This small molecule binds to this protein.
Small molecule (SMILES): COc1cc(Nc2ncc3c(C)nc(-c4cc5ccccc5[nH]4)n3n2)cc(OC)c1OC

Binding-site contacts:
Ligand atom C1 contacts residue VAL64 of chain 1.A at 3.7 Å (hydrophobic).
Ligand atom C contacts residue ILE93 of chain 1.A at 3.8 Å (hydrophobic).
Ligand atom C18 contacts residue LEU43 of chain 1.A at 3.6 Å (hydrophobic).
Ligand atom N contacts residue HIS113 of chain 1.A at 3.8 Å.
Ligand atom C8 contacts residue ARG41 of chain 1.A at 3.8 Å.
Ligand atom C13 contacts residue ASN116 of chain 1.A at 3.9 Å.
Ligand atom O contacts residue ASN116 of chain 1.A at 3.9 Å.
Ligand atom N2 contacts residue MET161 of chain 1.A at 3.6 Å (h-bond).
Ligand atom C14 contacts residue VAL64 of chain 1.A at 3.9 Å (hydrophobic).
Ligand atom C2 contacts residue VAL64 of chain 1.A at 3.9 Å (hydrophobic).
Ligand atom C15 contacts residue VAL51 of chain 1.A at 3.7 Å (hydrophobic).
Ligand atom N5 contacts residue VAL64 of chain 1.A at 3.8 Å.
Ligand atom C5 contacts residue ASN116 of chain 1.A at 3.9 Å.
Ligand atom N1 contacts residue VAL114 of chain 1.A at 2.8 Å (h-bond).
Ligand atom C4 contacts residue VAL114 of chain 1.A at 3.6 Å (hydrophobic).
Ligand atom C19 contacts residue GLY44 of chain 1.A at 3.6 Å.
Ligand atom C6 contacts residue ASN116 of chain 1.A at 3.8 Å.
Ligand atom C6 contacts residue VAL114 of chain 1.A at 3.3 Å (hydrophobic).
Ligand atom C contacts residue ILE172 of chain 1.A at 3.8 Å (hydrophobic).
Ligand atom C3 contacts residue GLU112 of chain 1.A at 3.5 Å.
Ligand atom C14 contacts residue ILE172 of chain 1.A at 3.8 Å (hydrophobic).
Ligand atom O contacts residue ARG41 of chain 1.A at 3.8 Å.
Ligand atom C11 contacts residue ASN116 of chain 1.A at 3.9 Å.
Ligand atom C8 contacts residue ASN115 of chain 1.A at 3.7 Å.
Ligand atom C4 contacts residue MET161 of chain 1.A at 3.8 Å (hydrophobic).
Ligand atom N5 contacts residue ILE172 of chain 1.A at 3.6 Å.
Ligand atom C12 contacts residue ASN116 of chain 1.A at 3.8 Å.
Ligand atom N4 contacts residue VAL51 of chain 1.A at 3.7 Å.
Ligand atom N contacts residue VAL64 of chain 1.A at 3.7 Å.
Ligand atom C21 contacts residue VAL51 of chain 1.A at 3.9 Å (hydrophobic).
Ligand atom C4 contacts residue VAL64 of chain 1.A at 3.9 Å (hydrophobic).
Ligand atom C19 contacts residue LEU43 of chain 1.A at 3.7 Å (hydrophobic).
Ligand atom C6 contacts residue HIS113 of chain 1.A at 3.8 Å.
Ligand atom C3 contacts residue VAL114 of chain 1.A at 3.6 Å (hydrophobic).
Ligand atom N contacts residue VAL114 of chain 1.A at 2.9 Å (h-bond).
Ligand atom C contacts residue PHE111 of chain 1.A at 3.5 Å (hydrophobic).
Ligand atom C10 contacts residue ASN116 of chain 1.A at 3.4 Å.
Ligand atom O2 contacts residue ASN116 of chain 1.A at 3.7 Å.
Ligand atom C3 contacts residue VAL64 of chain 1.A at 3.7 Å (hydrophobic).
Ligand atom C5 contacts residue VAL114 of chain 1.A at 3.4 Å (hydrophobic).

Sequence of chain 1.A:
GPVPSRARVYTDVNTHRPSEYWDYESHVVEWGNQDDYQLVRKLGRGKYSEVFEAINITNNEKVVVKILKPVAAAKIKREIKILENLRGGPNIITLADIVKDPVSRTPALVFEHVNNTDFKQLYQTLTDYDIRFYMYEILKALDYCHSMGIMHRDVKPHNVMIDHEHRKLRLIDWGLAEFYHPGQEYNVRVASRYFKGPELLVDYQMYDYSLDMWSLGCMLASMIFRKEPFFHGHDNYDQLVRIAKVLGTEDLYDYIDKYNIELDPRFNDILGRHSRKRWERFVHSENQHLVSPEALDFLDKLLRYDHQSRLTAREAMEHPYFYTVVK